A small-molecule ligand and the protein it binds are described below.
Small molecule (SMILES): CC1(C)[C@@H]2CC[C@@]1(C)C(=O)C2

Sequence of chain 1.A:
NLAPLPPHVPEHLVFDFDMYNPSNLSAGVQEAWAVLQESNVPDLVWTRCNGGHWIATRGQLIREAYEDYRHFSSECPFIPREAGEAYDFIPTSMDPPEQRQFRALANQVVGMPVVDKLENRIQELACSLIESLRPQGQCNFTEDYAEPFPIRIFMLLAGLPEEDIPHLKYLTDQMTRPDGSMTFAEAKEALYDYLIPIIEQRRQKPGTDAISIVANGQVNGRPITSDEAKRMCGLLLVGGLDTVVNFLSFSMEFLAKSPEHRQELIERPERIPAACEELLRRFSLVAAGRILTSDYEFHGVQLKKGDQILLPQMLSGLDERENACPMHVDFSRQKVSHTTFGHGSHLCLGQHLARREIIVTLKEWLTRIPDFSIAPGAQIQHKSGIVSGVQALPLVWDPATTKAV

Binding-site contacts:
Ligand atom C8 contacts residue ALA298 of chain 1.A at 4.5 Å (hydrophobic).
Ligand atom C8 contacts residue PHE88 of chain 1.A at 4.4 Å (hydrophobic).
Ligand atom C5 contacts residue LEU245 of chain 1.A at 4.0 Å (hydrophobic).
Ligand atom C3 contacts residue TYR97 of chain 1.A at 3.8 Å (hydrophobic).
Ligand atom C9 contacts residue HEM1 of chain 1.B at 3.9 Å.
Ligand atom C6 contacts residue GLY249 of chain 1.A at 4.2 Å.
Ligand atom C10 contacts residue PHE88 of chain 1.A at 4.2 Å (hydrophobic).
Ligand atom C6 contacts residue THR253 of chain 1.A at 4.3 Å.
Ligand atom C9 contacts residue VAL397 of chain 1.A at 4.1 Å (hydrophobic).
Ligand atom C10 contacts residue VAL248 of chain 1.A at 3.6 Å (hydrophobic).
Ligand atom C1 contacts residue VAL248 of chain 1.A at 4.3 Å (hydrophobic).
Ligand atom C2 contacts residue TYR97 of chain 1.A at 3.6 Å (hydrophobic).
Ligand atom C8 contacts residue HEM1 of chain 1.B at 4.1 Å.
Ligand atom C10 contacts residue THR186 of chain 1.A at 4.2 Å.
Ligand atom C3 contacts residue HEM1 of chain 1.B at 4.1 Å.
Ligand atom C3 contacts residue THR102 of chain 1.A at 3.7 Å.
Ligand atom C2 contacts residue PHE88 of chain 1.A at 4.3 Å (hydrophobic).
Ligand atom O contacts residue PHE99 of chain 1.A at 4.5 Å.
Ligand atom C10 contacts residue VAL397 of chain 1.A at 4.0 Å (hydrophobic).
Ligand atom O contacts residue LEU245 of chain 1.A at 3.8 Å.
Ligand atom C2 contacts residue LEU245 of chain 1.A at 3.8 Å (hydrophobic).
Ligand atom O contacts residue TYR97 of chain 1.A at 2.7 Å (h-bond).
Ligand atom C5 contacts residue HEM1 of chain 1.B at 3.6 Å.
Ligand atom C6 contacts residue VAL248 of chain 1.A at 4.0 Å (hydrophobic).
Ligand atom C6 contacts residue LEU245 of chain 1.A at 4.0 Å (hydrophobic).
Ligand atom C3 contacts residue LEU245 of chain 1.A at 3.8 Å (hydrophobic).
Ligand atom C7 contacts residue HEM1 of chain 1.B at 4.4 Å.
Ligand atom O contacts residue PHE88 of chain 1.A at 3.5 Å.
Ligand atom C8 contacts residue VAL296 of chain 1.A at 3.6 Å (hydrophobic).
Ligand atom C9 contacts residue THR253 of chain 1.A at 4.1 Å.
Ligand atom C9 contacts residue VAL296 of chain 1.A at 3.9 Å (hydrophobic).
Ligand atom C4 contacts residue HEM1 of chain 1.B at 3.4 Å.
Ligand atom C7 contacts residue VAL296 of chain 1.A at 4.4 Å (hydrophobic).